Binding-site contacts:
Ligand atom CAS contacts residue ASP196 of chain 1.A at 3.7 Å.
Ligand atom CAV contacts residue GLY198 of chain 1.A at 3.6 Å.
Ligand atom FBF contacts residue HIS17 of chain 1.A at 3.6 Å.
Ligand atom NAJ contacts residue ASP196 of chain 1.A at 2.9 Å (salt-bridge).
Ligand atom FBF contacts residue ASN21 of chain 1.A at 3.5 Å.
Ligand atom FBG contacts residue ASN21 of chain 1.A at 3.2 Å.
Ligand atom CBC contacts residue GLU88 of chain 1.A at 3.6 Å.
Ligand atom CAS contacts residue GLY16 of chain 1.A at 3.1 Å.
Ligand atom OAM contacts residue ASP196 of chain 1.A at 3.1 Å (salt-bridge).
Ligand atom FBG contacts residue VAL175 of chain 1.A at 3.2 Å.
Ligand atom CAH contacts residue ASP196 of chain 1.A at 3.3 Å.
Ligand atom NAB contacts residue GLY195 of chain 1.A at 3.6 Å.
Ligand atom CAX contacts residue HIS17 of chain 1.A at 3.6 Å.
Ligand atom FBF contacts residue ILE18 of chain 1.A at 3.4 Å.
Ligand atom NAY contacts residue GLY198 of chain 1.A at 3.6 Å.
Ligand atom CBC contacts residue MET115 of chain 1.A at 3.6 Å (hydrophobic).
Ligand atom CAC contacts residue GLU88 of chain 1.A at 3.4 Å.
Ligand atom NAO contacts residue ASP196 of chain 1.A at 3.0 Å (salt-bridge).
Ligand atom CAG contacts residue GLY198 of chain 1.A at 3.7 Å.
Ligand atom FBF contacts residue HIS176 of chain 1.A at 3.5 Å.
Ligand atom CAR contacts residue ASP196 of chain 1.A at 3.7 Å.
Ligand atom NAJ contacts residue GLY16 of chain 1.A at 3.4 Å (h-bond).
Ligand atom CBB contacts residue LYS72 of chain 1.A at 3.6 Å.
Ligand atom CBC contacts residue LYS72 of chain 1.A at 3.5 Å.
Ligand atom OAM contacts residue VAL101 of chain 1.A at 3.5 Å.
Ligand atom CAU contacts residue ASP196 of chain 1.A at 3.3 Å.
Ligand atom CAP contacts residue GLY16 of chain 1.A at 3.3 Å.
Ligand atom FBF contacts residue GLY16 of chain 1.A at 3.5 Å.
Ligand atom OAM contacts residue GLY195 of chain 1.A at 3.3 Å.
Ligand atom OBA contacts residue GLY16 of chain 1.A at 3.4 Å (h-bond).
Ligand atom CAF contacts residue LEU14 of chain 1.A at 3.7 Å (hydrophobic).
Ligand atom OAI contacts residue LEU14 of chain 1.A at 3.3 Å.
Ligand atom FBG contacts residue HIS176 of chain 1.A at 3.5 Å.
Ligand atom CBE contacts residue HIS17 of chain 1.A at 3.5 Å.
Ligand atom NAY contacts residue HIS17 of chain 1.A at 3.7 Å.
Ligand atom NAO contacts residue GLY16 of chain 1.A at 3.3 Å (h-bond).
Ligand atom NAT contacts residue HIS17 of chain 1.A at 3.5 Å.
Ligand atom OBA contacts residue ILE18 of chain 1.A at 3.0 Å (h-bond).
Ligand atom CBI contacts residue ASP196 of chain 1.A at 3.2 Å.
Ligand atom CAW contacts residue PHE117 of chain 1.A at 3.5 Å (hydrophobic).

The small molecule below binds the protein below.
Small molecule (SMILES): CCOc1nn(-c2ccccc2)c(NC(=O)N[C@@H]2CN(CCOC)C[C@H]2c2ccc(F)c(F)c2)c1C

Sequence of chain 1.A:
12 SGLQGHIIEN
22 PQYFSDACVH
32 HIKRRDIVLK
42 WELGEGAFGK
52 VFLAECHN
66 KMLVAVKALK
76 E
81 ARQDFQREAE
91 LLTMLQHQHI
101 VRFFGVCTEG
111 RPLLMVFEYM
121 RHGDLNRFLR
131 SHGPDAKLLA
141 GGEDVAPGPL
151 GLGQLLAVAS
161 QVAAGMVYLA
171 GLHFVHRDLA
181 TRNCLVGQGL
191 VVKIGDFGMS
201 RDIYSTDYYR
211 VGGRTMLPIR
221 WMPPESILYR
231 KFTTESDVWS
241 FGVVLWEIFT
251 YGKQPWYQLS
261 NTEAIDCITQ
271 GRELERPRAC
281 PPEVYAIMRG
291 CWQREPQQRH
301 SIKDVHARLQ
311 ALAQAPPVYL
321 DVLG